A protein and the small-molecule ligand that binds it are described below.
Small molecule (SMILES): CC(=O)N[C@@H]1[C@@H](O)[C@H](O)[C@@H](CO)O[C@H]1O

Sequence of chain 1.C:
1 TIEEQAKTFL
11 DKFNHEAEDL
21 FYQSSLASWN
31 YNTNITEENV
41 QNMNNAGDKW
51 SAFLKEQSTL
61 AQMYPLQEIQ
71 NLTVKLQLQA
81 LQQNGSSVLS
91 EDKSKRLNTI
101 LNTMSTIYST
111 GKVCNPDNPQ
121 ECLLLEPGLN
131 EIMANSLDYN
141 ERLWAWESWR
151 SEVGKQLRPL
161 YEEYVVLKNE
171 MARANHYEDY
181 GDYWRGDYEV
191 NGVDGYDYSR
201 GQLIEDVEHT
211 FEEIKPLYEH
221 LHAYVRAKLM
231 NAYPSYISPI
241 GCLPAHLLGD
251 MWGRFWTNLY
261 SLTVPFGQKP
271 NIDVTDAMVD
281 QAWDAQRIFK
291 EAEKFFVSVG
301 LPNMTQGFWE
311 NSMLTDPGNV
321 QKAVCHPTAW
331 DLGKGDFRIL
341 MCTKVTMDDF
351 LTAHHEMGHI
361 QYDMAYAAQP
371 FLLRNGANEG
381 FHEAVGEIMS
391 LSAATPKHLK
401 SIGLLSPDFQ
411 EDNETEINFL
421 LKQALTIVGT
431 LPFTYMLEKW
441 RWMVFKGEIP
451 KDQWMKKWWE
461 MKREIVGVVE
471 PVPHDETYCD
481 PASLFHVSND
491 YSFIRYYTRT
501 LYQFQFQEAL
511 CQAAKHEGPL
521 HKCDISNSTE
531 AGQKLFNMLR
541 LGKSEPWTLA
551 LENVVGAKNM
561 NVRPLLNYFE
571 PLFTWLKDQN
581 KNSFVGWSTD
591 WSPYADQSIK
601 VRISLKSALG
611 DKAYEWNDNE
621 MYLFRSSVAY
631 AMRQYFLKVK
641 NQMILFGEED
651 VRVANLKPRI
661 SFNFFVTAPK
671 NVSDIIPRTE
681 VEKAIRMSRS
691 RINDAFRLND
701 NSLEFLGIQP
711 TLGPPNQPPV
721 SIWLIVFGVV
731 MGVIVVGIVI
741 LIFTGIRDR

Binding-site contacts:
Ligand atom C1 contacts residue ASN303 of chain 1.C at 1.4 Å.
Ligand atom C5 contacts residue ASN303 of chain 1.C at 3.7 Å.
Ligand atom O6 contacts residue GLU293 of chain 1.C at 3.8 Å.
Ligand atom O7 contacts residue ASN303 of chain 1.C at 4.5 Å.
Ligand atom C1 contacts residue GLU293 of chain 1.C at 4.4 Å.
Ligand atom N2 contacts residue ASN303 of chain 1.C at 2.8 Å (h-bond).
Ligand atom C3 contacts residue ASN303 of chain 1.C at 3.7 Å.
Ligand atom C7 contacts residue ASN303 of chain 1.C at 3.9 Å.
Ligand atom O5 contacts residue GLU293 of chain 1.C at 4.1 Å.
Ligand atom C4 contacts residue ASN303 of chain 1.C at 4.2 Å.
Ligand atom C2 contacts residue ASN303 of chain 1.C at 2.4 Å.
Ligand atom O5 contacts residue ASN303 of chain 1.C at 2.4 Å (h-bond).